Binding-site contacts:
Ligand atom C8 contacts residue ASN331 of chain 1.C at 3.5 Å.
Ligand atom O7 contacts residue ILE332 of chain 1.C at 3.1 Å.
Ligand atom N2 contacts residue GLN580 of chain 1.C at 3.6 Å.
Ligand atom N2 contacts residue ASN331 of chain 1.C at 3.1 Å (h-bond).
Ligand atom C4 contacts residue ASN331 of chain 1.C at 4.2 Å.
Ligand atom C8 contacts residue GLN580 of chain 1.C at 3.6 Å.
Ligand atom C3 contacts residue ASN331 of chain 1.C at 3.8 Å.
Ligand atom C7 contacts residue GLN580 of chain 1.C at 4.1 Å.
Ligand atom C1 contacts residue ASN331 of chain 1.C at 1.4 Å.
Ligand atom C2 contacts residue ASN331 of chain 1.C at 2.5 Å.
Ligand atom O7 contacts residue ASN331 of chain 1.C at 3.1 Å.
Ligand atom C7 contacts residue ILE332 of chain 1.C at 4.2 Å (hydrophobic).
Ligand atom C5 contacts residue ASN331 of chain 1.C at 3.6 Å.
Ligand atom C7 contacts residue ASN331 of chain 1.C at 3.0 Å.
Ligand atom O5 contacts residue ASN331 of chain 1.C at 2.2 Å (h-bond).

A protein and the small-molecule ligand that binds it are described below.
Small molecule (SMILES): CC(=O)N[C@@H]1[C@@H](O)[C@H](O)[C@@H](CO)O[C@H]1O

Sequence of chain 1.C:
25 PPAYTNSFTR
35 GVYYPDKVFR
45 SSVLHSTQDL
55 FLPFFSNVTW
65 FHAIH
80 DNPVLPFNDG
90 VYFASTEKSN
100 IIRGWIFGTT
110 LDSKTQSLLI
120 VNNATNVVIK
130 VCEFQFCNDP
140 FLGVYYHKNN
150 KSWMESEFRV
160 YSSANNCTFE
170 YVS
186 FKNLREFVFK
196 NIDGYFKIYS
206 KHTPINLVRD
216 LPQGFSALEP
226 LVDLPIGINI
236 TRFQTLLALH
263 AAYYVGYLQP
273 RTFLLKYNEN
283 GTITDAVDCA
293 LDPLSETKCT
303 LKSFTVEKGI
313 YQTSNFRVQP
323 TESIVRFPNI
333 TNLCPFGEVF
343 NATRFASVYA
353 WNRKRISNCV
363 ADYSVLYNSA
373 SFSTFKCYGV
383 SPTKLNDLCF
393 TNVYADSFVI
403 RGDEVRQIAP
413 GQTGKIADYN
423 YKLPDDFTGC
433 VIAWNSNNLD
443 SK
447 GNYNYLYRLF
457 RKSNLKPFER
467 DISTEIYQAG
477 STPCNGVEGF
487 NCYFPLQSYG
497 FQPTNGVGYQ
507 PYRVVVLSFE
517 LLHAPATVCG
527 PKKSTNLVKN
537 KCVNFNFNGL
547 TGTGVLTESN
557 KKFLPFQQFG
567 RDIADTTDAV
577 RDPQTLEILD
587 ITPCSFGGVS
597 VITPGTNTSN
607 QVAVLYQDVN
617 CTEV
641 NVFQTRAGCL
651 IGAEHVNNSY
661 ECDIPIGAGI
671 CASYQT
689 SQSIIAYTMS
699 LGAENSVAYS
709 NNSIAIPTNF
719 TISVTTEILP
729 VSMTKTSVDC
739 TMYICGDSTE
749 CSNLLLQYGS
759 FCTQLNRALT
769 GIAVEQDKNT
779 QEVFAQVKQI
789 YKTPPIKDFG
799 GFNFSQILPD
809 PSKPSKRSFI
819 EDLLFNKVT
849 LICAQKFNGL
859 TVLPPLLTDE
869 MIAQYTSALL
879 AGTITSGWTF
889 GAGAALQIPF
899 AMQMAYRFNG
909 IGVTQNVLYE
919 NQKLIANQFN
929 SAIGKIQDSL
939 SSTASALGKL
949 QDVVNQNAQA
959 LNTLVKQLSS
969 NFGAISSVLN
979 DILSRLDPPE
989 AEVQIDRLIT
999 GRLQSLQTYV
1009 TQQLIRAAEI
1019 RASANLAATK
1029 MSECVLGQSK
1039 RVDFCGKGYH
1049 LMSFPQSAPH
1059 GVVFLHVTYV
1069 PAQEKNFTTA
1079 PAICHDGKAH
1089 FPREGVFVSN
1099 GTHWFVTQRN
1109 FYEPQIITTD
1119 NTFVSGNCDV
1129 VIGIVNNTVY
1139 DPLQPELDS